The small molecule below binds the protein below.
Small molecule (SMILES): CC(=O)N[C@H]1[C@H](O[C@H]2[C@H](O)[C@@H](NC(C)=O)CO[C@@H]2CO)O[C@H](CO)[C@@H](O)[C@@H]1O

Sequence of chain 1.C:
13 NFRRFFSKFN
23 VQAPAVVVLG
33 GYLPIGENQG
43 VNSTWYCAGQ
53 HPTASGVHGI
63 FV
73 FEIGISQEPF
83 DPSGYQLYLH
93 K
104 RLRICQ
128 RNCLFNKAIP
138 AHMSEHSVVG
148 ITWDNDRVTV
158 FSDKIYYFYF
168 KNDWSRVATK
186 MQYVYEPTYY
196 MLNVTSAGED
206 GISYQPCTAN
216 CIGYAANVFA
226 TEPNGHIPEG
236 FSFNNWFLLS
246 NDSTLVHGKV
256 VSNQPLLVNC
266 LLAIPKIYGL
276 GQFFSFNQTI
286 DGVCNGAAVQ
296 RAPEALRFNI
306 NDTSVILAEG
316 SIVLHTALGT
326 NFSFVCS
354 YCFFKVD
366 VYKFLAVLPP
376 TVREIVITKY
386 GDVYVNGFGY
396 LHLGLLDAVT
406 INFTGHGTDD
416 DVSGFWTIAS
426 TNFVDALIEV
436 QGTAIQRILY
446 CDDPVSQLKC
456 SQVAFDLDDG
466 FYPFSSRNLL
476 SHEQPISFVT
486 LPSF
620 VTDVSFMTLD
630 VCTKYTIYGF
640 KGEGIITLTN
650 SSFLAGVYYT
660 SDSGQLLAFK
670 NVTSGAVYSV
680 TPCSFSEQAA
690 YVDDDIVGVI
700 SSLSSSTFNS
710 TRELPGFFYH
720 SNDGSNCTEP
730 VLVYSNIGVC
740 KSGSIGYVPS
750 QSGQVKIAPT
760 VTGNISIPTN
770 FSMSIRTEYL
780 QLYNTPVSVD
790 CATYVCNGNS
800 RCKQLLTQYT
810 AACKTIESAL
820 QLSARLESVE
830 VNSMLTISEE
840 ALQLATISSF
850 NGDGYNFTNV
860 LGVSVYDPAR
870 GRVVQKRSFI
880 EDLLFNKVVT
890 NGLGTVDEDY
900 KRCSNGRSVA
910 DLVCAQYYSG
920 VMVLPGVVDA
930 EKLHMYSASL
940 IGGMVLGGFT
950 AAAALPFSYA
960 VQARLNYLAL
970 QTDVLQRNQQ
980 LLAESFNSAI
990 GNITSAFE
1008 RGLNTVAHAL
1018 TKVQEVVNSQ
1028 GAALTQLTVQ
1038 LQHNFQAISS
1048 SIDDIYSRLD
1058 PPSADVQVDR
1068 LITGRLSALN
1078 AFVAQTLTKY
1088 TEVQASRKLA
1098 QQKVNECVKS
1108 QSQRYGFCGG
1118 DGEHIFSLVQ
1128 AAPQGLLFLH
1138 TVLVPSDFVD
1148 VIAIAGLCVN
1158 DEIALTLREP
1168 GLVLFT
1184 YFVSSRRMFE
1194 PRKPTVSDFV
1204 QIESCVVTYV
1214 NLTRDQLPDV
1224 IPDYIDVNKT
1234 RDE

Binding-site contacts:
Ligand atom C3 contacts residue ASN855 of chain 1.C at 3.8 Å.
Ligand atom C2 contacts residue ASN855 of chain 1.C at 2.4 Å.
Ligand atom C6 contacts residue ASN858 of chain 1.C at 3.9 Å.
Ligand atom O5 contacts residue ASN855 of chain 1.C at 2.4 Å (h-bond).
Ligand atom C6 contacts residue THR857 of chain 1.C at 3.6 Å.
Ligand atom C7 contacts residue ASN855 of chain 1.C at 3.5 Å.
Ligand atom O6 contacts residue ASN858 of chain 1.C at 4.2 Å.
Ligand atom O6 contacts residue THR857 of chain 1.C at 3.4 Å.
Ligand atom C5 contacts residue ASN855 of chain 1.C at 3.7 Å.
Ligand atom C1 contacts residue ASN855 of chain 1.C at 1.4 Å.
Ligand atom C8 contacts residue ASN855 of chain 1.C at 3.8 Å.
Ligand atom C1 contacts residue THR857 of chain 1.C at 3.8 Å.
Ligand atom O5 contacts residue THR857 of chain 1.C at 3.5 Å (h-bond).
Ligand atom O7 contacts residue ASN855 of chain 1.C at 4.4 Å.
Ligand atom C5 contacts residue THR857 of chain 1.C at 3.8 Å.
Ligand atom C6 contacts residue ASN855 of chain 1.C at 4.3 Å.
Ligand atom C4 contacts residue ASN855 of chain 1.C at 4.2 Å.
Ligand atom N2 contacts residue ASN855 of chain 1.C at 2.9 Å (h-bond).